Binding-site contacts:
Ligand atom C1 contacts residue MET151 of chain 35.A at 4.4 Å (hydrophobic).
Ligand atom C2 contacts residue ASN154 of chain 35.A at 4.0 Å.
Ligand atom C7 contacts residue GLY150 of chain 35.A at 4.3 Å.
Ligand atom C7 contacts residue ASN154 of chain 35.A at 3.5 Å.
Ligand atom C1 contacts residue ASN154 of chain 35.A at 3.0 Å.
Ligand atom C1 contacts residue THR156 of chain 35.A at 3.4 Å.
Ligand atom N2 contacts residue THR156 of chain 35.A at 3.8 Å.
Ligand atom C8 contacts residue ASN154 of chain 35.A at 3.9 Å.
Ligand atom O7 contacts residue GLY150 of chain 35.A at 3.4 Å (h-bond).
Ligand atom O5 contacts residue THR156 of chain 35.A at 4.2 Å.
Ligand atom C3 contacts residue THR156 of chain 35.A at 4.0 Å.
Ligand atom C2 contacts residue THR156 of chain 35.A at 3.9 Å.
Ligand atom O5 contacts residue ASN154 of chain 35.A at 4.0 Å.
Ligand atom N2 contacts residue ASN154 of chain 35.A at 3.8 Å.
Ligand atom O7 contacts residue ASN154 of chain 35.A at 3.3 Å (h-bond).
Ligand atom C5 contacts residue THR156 of chain 35.A at 4.3 Å.

The protein below binds the small molecule below.
Small molecule (SMILES): CC(=O)N[C@H]1[C@H](O[C@H]2[C@H](O)[C@@H](NC(C)=O)CO[C@@H]2CO)O[C@H](CO)[C@@H](O)[C@@H]1O

Sequence of chain 35.A:
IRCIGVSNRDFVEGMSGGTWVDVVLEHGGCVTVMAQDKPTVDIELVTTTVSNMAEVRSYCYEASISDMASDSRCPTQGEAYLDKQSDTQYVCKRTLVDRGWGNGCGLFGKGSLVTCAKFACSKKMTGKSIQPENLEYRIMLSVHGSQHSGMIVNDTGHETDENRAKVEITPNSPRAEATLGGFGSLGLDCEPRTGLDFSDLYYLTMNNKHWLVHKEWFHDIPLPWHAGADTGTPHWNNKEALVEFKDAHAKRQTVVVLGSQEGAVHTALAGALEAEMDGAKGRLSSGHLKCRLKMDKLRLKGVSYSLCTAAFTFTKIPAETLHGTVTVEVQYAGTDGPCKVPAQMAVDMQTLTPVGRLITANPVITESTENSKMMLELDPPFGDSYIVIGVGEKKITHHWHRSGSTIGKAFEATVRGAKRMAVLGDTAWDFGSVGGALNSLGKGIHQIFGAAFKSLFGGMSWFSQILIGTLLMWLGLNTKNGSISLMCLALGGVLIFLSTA